Sequence of chain 2.A:
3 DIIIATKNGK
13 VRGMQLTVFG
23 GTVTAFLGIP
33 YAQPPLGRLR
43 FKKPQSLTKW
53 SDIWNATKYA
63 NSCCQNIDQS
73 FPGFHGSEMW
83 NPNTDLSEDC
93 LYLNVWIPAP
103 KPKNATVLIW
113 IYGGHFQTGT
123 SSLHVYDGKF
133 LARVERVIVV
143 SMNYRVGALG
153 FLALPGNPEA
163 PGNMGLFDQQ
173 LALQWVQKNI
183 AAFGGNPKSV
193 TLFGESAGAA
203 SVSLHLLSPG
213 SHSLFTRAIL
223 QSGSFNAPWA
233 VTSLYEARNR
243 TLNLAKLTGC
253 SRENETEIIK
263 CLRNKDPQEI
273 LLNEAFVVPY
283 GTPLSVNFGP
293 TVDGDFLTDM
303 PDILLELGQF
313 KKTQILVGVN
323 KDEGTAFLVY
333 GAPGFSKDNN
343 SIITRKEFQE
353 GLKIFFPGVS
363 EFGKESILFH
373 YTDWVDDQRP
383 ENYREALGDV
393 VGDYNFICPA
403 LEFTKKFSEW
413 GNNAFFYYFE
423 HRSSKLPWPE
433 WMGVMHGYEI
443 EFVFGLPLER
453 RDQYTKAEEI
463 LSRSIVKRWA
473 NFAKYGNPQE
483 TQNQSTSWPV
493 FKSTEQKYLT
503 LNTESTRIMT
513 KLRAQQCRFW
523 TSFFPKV

Binding-site contacts:
Ligand atom O3 contacts residue ARG465 of chain 2.A at 3.4 Å.
Ligand atom C8 contacts residue ARG465 of chain 2.A at 3.8 Å.
Ligand atom N2 contacts residue ASN485 of chain 2.A at 3.0 Å (h-bond).
Ligand atom C7 contacts residue ARG465 of chain 2.A at 3.8 Å.
Ligand atom O5 contacts residue ASN485 of chain 2.A at 2.7 Å (h-bond).
Ligand atom C3 contacts residue ASN485 of chain 2.A at 3.6 Å.
Ligand atom C4 contacts residue ASN485 of chain 2.A at 3.7 Å.
Ligand atom O7 contacts residue ASN485 of chain 2.A at 4.0 Å.
Ligand atom C2 contacts residue ASN485 of chain 2.A at 2.3 Å.
Ligand atom O7 contacts residue GLU482 of chain 2.A at 4.3 Å.
Ligand atom N2 contacts residue ARG465 of chain 2.A at 4.3 Å.
Ligand atom O7 contacts residue ARG465 of chain 2.A at 3.5 Å.
Ligand atom C8 contacts residue LYS469 of chain 2.A at 3.7 Å.
Ligand atom O7 contacts residue SER466 of chain 2.A at 4.2 Å.
Ligand atom C5 contacts residue ASN485 of chain 2.A at 3.7 Å.
Ligand atom C7 contacts residue ASN485 of chain 2.A at 3.8 Å.
Ligand atom C7 contacts residue GLU482 of chain 2.A at 4.5 Å.
Ligand atom C1 contacts residue ASN485 of chain 2.A at 1.6 Å.
Ligand atom C3 contacts residue ARG465 of chain 2.A at 4.5 Å.
Ligand atom C8 contacts residue GLU482 of chain 2.A at 4.4 Å.

The protein below binds the small molecule below.
Small molecule (SMILES): CC(=O)N[C@@H]1[C@@H](O)[C@H](O)[C@@H](CO)O[C@H]1O